A protein and the small-molecule ligand that binds it are described below.
Small molecule (SMILES): C[C@@H]1CC[C@@]2(OC1)O[C@H]1C[C@H]3[C@@H]4CC=C5C[C@@H](OCCC(CO[C@H]6O[C@H](CO)[C@@H](O[C@H]7O[C@H](CO)[C@@H](O)[C@H](O)[C@H]7O)[C@H](O)[C@H]6O)CO[C@H]6O[C@H](CO)[C@@H](O[C@H]7O[C@H](CO)[C@@H](O)[C@H](O)[C@H]7O)[C@H](O)[C@H]6O)CC[C@]5(C)[C@H]4CC[C@]3(C)[C@H]1[C@@H]2C

Sequence of chain 1.F:
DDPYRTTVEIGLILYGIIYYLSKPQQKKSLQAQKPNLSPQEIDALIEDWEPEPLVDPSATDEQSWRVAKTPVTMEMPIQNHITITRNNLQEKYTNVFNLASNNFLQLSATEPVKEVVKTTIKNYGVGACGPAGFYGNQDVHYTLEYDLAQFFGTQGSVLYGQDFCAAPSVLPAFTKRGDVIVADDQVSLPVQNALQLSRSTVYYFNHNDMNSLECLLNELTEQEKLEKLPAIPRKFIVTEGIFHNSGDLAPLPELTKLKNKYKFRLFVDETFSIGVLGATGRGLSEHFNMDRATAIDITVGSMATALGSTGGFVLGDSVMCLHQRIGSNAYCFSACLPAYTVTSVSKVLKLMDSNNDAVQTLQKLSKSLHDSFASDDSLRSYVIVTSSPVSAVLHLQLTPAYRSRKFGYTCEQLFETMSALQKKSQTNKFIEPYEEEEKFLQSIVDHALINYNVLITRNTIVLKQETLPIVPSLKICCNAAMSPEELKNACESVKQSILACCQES

Binding-site contacts:
Ligand atom C51 contacts residue THR84 of chain 1.G at 3.6 Å.
Ligand atom O4 contacts residue ASP143 of chain 1.E at 4.1 Å.
Ligand atom C6C contacts residue PHE80 of chain 1.G at 4.0 Å (hydrophobic).
Ligand atom C22 contacts residue PHE106 of chain 1.G at 3.8 Å (hydrophobic).
Ligand atom O6 contacts residue ASP143 of chain 1.E at 3.8 Å.
Ligand atom CG1 contacts residue ILE130 of chain 1.E at 3.7 Å (hydrophobic).
Ligand atom O1B contacts residue LYS131 of chain 1.E at 4.0 Å.
Ligand atom C6 contacts residue GLN220 of chain 1.E at 4.3 Å.
Ligand atom O41 contacts residue THR84 of chain 1.G at 3.2 Å.
Ligand atom O5B contacts residue PHE106 of chain 1.G at 4.1 Å.
Ligand atom O2C contacts residue ASN105 of chain 1.G at 4.3 Å.
Ligand atom O61 contacts residue THR84 of chain 1.G at 3.8 Å.
Ligand atom C5 contacts residue GLN220 of chain 1.E at 4.0 Å.
Ligand atom C5C contacts residue ASN105 of chain 1.G at 4.1 Å.
Ligand atom C16 contacts residue ILE130 of chain 1.E at 3.8 Å (hydrophobic).
Ligand atom O4 contacts residue GLN220 of chain 1.E at 3.4 Å (h-bond).
Ligand atom C09 contacts residue PHE80 of chain 1.G at 4.0 Å (hydrophobic).
Ligand atom C16 contacts residue VAL125 of chain 1.E at 4.2 Å (hydrophobic).
Ligand atom O41 contacts residue MET83 of chain 1.G at 2.5 Å (h-bond).
Ligand atom O6 contacts residue GLN220 of chain 1.E at 3.2 Å (h-bond).
Ligand atom C4 contacts residue GLN220 of chain 1.E at 4.3 Å.
Ligand atom C61 contacts residue THR84 of chain 1.G at 4.0 Å.
Ligand atom O2B contacts residue LYS131 of chain 1.E at 3.2 Å (salt-bridge).
Ligand atom O6 contacts residue ASN144 of chain 1.E at 3.7 Å.
Ligand atom C41 contacts residue THR84 of chain 1.G at 4.2 Å.
Ligand atom C31 contacts residue MET83 of chain 1.G at 4.2 Å (hydrophobic).
Ligand atom C6B contacts residue PHE106 of chain 1.G at 4.0 Å (hydrophobic).
Ligand atom C10 contacts residue PHE80 of chain 1.G at 3.3 Å (hydrophobic).
Ligand atom O41 contacts residue LYS87 of chain 1.G at 3.9 Å.
Ligand atom O20 contacts residue ILE130 of chain 1.E at 2.9 Å.
Ligand atom C17 contacts residue HIS76 of chain 1.G at 3.9 Å.
Ligand atom C41 contacts residue MET83 of chain 1.G at 3.9 Å (hydrophobic).
Ligand atom CG1 contacts residue HIS76 of chain 1.G at 3.5 Å.
Ligand atom O20 contacts residue HIS76 of chain 1.G at 4.1 Å.
Ligand atom C17 contacts residue ILE130 of chain 1.E at 3.9 Å (hydrophobic).
Ligand atom O31 contacts residue LYS87 of chain 1.G at 3.7 Å.
Ligand atom O6C contacts residue PHE80 of chain 1.G at 3.5 Å.
Ligand atom C22 contacts residue ILE130 of chain 1.E at 3.5 Å (hydrophobic).
Ligand atom O5C contacts residue ASN105 of chain 1.G at 4.1 Å.
Ligand atom O6B contacts residue ASN105 of chain 1.G at 4.1 Å.

Sequence of chain 1.G:
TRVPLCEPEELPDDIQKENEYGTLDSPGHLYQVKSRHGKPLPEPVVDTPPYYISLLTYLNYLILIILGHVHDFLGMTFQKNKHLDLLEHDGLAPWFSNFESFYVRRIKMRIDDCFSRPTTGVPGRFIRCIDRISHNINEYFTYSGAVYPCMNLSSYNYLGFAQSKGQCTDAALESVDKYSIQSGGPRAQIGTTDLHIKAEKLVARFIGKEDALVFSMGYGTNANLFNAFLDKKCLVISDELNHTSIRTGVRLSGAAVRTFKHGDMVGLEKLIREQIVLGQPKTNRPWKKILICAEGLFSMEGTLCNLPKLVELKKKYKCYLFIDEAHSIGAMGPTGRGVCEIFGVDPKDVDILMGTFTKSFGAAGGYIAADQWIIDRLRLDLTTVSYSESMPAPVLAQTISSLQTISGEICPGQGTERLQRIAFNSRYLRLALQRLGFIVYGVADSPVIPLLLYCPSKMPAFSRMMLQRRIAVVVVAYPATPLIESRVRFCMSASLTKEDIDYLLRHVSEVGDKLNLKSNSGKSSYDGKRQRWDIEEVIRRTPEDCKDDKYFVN

Sequence of chain 1.E:
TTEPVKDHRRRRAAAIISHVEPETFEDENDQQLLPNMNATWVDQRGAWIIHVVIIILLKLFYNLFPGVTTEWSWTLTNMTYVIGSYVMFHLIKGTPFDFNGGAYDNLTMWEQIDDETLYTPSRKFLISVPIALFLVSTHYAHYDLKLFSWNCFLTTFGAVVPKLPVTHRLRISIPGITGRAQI